Binding-site contacts:
Ligand atom N1 contacts residue VAL497 of chain 1.D at 3.9 Å.
Ligand atom C2 contacts residue ALA474 of chain 1.D at 3.7 Å (hydrophobic).
Ligand atom N1 contacts residue PRO498 of chain 1.D at 3.6 Å.
Ligand atom O3 contacts residue VAL78 of chain 1.D at 3.8 Å.
Ligand atom FE contacts residue CYS75 of chain 1.D at 2.3 Å.
Ligand atom N2 contacts residue CYS75 of chain 1.D at 3.5 Å.
Ligand atom N1 contacts residue CYS543 of chain 1.D at 3.8 Å.
Ligand atom O3 contacts residue PRO498 of chain 1.D at 3.3 Å.
Ligand atom FE contacts residue CYS546 of chain 1.D at 2.3 Å.
Ligand atom O3 contacts residue CYS75 of chain 1.D at 4.1 Å.
Ligand atom N1 contacts residue ARG476 of chain 1.D at 3.8 Å.
Ligand atom C1 contacts residue CYS75 of chain 1.D at 4.2 Å (hydrophobic).
Ligand atom C3 contacts residue CYS546 of chain 1.D at 2.9 Å (hydrophobic).
Ligand atom C1 contacts residue CYS546 of chain 1.D at 3.0 Å (hydrophobic).
Ligand atom C3 contacts residue CYS75 of chain 1.D at 3.2 Å (hydrophobic).
Ligand atom C3 contacts residue VAL78 of chain 1.D at 3.9 Å (hydrophobic).
Ligand atom C3 contacts residue HIS79 of chain 1.D at 3.5 Å.
Ligand atom C2 contacts residue CYS75 of chain 1.D at 3.1 Å (hydrophobic).
Ligand atom C3 contacts residue PRO498 of chain 1.D at 3.7 Å (hydrophobic).
Ligand atom O3 contacts residue VAL497 of chain 1.D at 3.1 Å.
Ligand atom O3 contacts residue CYS546 of chain 1.D at 3.8 Å.
Ligand atom C1 contacts residue NI1 of chain 1.T at 3.7 Å.
Ligand atom O3 contacts residue HIS79 of chain 1.D at 3.4 Å (h-bond).
Ligand atom N2 contacts residue PRO475 of chain 1.D at 3.3 Å (h-bond).
Ligand atom C2 contacts residue NI1 of chain 1.T at 4.0 Å.
Ligand atom N2 contacts residue ALA474 of chain 1.D at 3.2 Å.
Ligand atom N1 contacts residue SER499 of chain 1.D at 2.7 Å (h-bond).
Ligand atom N2 contacts residue ARG476 of chain 1.D at 2.9 Å (salt-bridge).
Ligand atom C1 contacts residue ARG476 of chain 1.D at 3.6 Å.
Ligand atom FE contacts residue NI1 of chain 1.T at 2.7 Å.
Ligand atom C1 contacts residue SER499 of chain 1.D at 3.8 Å.
Ligand atom C1 contacts residue VAL497 of chain 1.D at 3.8 Å (hydrophobic).
Ligand atom O3 contacts residue LEU479 of chain 1.D at 3.6 Å.
Ligand atom C2 contacts residue PRO498 of chain 1.D at 4.2 Å (hydrophobic).
Ligand atom O3 contacts residue ALA474 of chain 1.D at 3.9 Å.
Ligand atom C1 contacts residue CYS543 of chain 1.D at 3.9 Å (hydrophobic).
Ligand atom C2 contacts residue ARG476 of chain 1.D at 3.6 Å.
Ligand atom C1 contacts residue PRO498 of chain 1.D at 3.6 Å (hydrophobic).
Ligand atom N1 contacts residue CYS546 of chain 1.D at 3.4 Å.
Ligand atom C3 contacts residue VAL497 of chain 1.D at 3.4 Å (hydrophobic).

Sequence of chain 1.D:
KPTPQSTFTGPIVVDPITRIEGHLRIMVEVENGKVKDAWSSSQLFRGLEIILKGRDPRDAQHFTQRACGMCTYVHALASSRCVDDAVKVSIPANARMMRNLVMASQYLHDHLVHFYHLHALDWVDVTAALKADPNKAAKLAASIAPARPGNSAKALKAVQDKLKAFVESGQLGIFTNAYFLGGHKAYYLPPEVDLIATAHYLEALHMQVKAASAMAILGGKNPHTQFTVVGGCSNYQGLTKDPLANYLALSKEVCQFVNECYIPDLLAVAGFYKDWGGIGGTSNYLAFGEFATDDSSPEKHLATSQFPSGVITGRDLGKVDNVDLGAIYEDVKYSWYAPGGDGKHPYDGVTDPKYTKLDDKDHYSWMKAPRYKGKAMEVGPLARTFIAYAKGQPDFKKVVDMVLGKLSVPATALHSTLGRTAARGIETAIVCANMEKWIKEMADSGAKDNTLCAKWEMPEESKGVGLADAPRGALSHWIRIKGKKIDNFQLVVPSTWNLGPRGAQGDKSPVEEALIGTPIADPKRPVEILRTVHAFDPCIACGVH

A small-molecule ligand and the protein it binds are described below.
Small molecule (SMILES): N#C[Fe](=C=O)C#N